Sequence of chain 1.B:
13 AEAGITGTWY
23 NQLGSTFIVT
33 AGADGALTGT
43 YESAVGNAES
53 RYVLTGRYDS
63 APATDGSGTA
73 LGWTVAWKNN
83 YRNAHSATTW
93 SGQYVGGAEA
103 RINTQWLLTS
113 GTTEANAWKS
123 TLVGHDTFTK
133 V

Binding-site contacts:
Ligand atom C8 contacts residue TRP79 of chain 1.B at 3.9 Å (hydrophobic).
Ligand atom C3 contacts residue LEU25 of chain 1.B at 3.4 Å (hydrophobic).
Ligand atom N1 contacts residue LEU25 of chain 1.B at 3.5 Å.
Ligand atom N2 contacts residue VAL47 of chain 1.B at 3.4 Å.
Ligand atom C11 contacts residue ASN49 of chain 1.B at 3.6 Å.
Ligand atom N3 contacts residue SER45 of chain 1.B at 3.8 Å.
Ligand atom C4 contacts residue VAL47 of chain 1.B at 3.5 Å (hydrophobic).
Ligand atom C4 contacts residue TRP120 of chain 2.A at 3.9 Å (hydrophobic).
Ligand atom C7 contacts residue SER45 of chain 1.B at 3.5 Å.
Ligand atom C8 contacts residue LEU110 of chain 1.B at 3.9 Å (hydrophobic).
Ligand atom C5 contacts residue TRP108 of chain 1.B at 3.8 Å (hydrophobic).
Ligand atom N3 contacts residue TYR43 of chain 1.B at 2.6 Å (h-bond).
Ligand atom C8 contacts residue VAL47 of chain 1.B at 3.9 Å (hydrophobic).
Ligand atom C9 contacts residue TRP79 of chain 1.B at 3.8 Å (hydrophobic).
Ligand atom O12 contacts residue SER88 of chain 1.B at 3.3 Å (h-bond).
Ligand atom C2 contacts residue TRP120 of chain 2.A at 3.7 Å (hydrophobic).
Ligand atom O11 contacts residue ASN49 of chain 1.B at 2.9 Å (h-bond).
Ligand atom N3 contacts residue ASP128 of chain 1.B at 3.7 Å.
Ligand atom N3 contacts residue LEU25 of chain 1.B at 3.6 Å.
Ligand atom N2 contacts residue SER45 of chain 1.B at 2.9 Å (h-bond).
Ligand atom N3 contacts residue SER27 of chain 1.B at 2.9 Å (h-bond).
Ligand atom O11 contacts residue GLY48 of chain 1.B at 3.1 Å.
Ligand atom C3 contacts residue SER27 of chain 1.B at 3.9 Å.
Ligand atom C7 contacts residue TRP79 of chain 1.B at 3.9 Å (hydrophobic).
Ligand atom S1 contacts residue TRP79 of chain 1.B at 3.5 Å.
Ligand atom N3 contacts residue ASN23 of chain 1.B at 3.1 Å (h-bond).
Ligand atom C6 contacts residue THR90 of chain 1.B at 3.9 Å.
Ligand atom C3 contacts residue SER45 of chain 1.B at 3.8 Å.
Ligand atom C3 contacts residue TYR43 of chain 1.B at 3.5 Å (hydrophobic).
Ligand atom S1 contacts residue THR90 of chain 1.B at 3.2 Å (h-bond).
Ligand atom N2 contacts residue LEU25 of chain 1.B at 3.8 Å.
Ligand atom C7 contacts residue VAL47 of chain 1.B at 3.4 Å (hydrophobic).
Ligand atom C9 contacts residue VAL47 of chain 1.B at 3.5 Å (hydrophobic).
Ligand atom C6 contacts residue TRP108 of chain 1.B at 3.5 Å (hydrophobic).
Ligand atom C9 contacts residue ALA50 of chain 1.B at 3.7 Å (hydrophobic).
Ligand atom C3 contacts residue ASP128 of chain 1.B at 3.7 Å.
Ligand atom C10 contacts residue TRP79 of chain 1.B at 3.6 Å (hydrophobic).
Ligand atom N1 contacts residue ASP128 of chain 1.B at 2.9 Å (salt-bridge).
Ligand atom O12 contacts residue LEU110 of chain 1.B at 3.9 Å.
Ligand atom C10 contacts residue ASN49 of chain 1.B at 3.6 Å.

This protein binds this small molecule.
Small molecule (SMILES): N=C1N[C@H]2[C@H](CS[C@H]2CCCCC(=O)O)N1

Sequence of chain 2.A:
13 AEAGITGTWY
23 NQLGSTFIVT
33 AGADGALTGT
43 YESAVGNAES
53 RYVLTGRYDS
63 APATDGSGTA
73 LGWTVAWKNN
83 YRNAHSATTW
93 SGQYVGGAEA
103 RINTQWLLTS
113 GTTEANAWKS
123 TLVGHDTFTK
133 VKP